Binding-site contacts:
Ligand atom N1 contacts residue DC3 of chain 1.C at 2.8 Å (h-bond).
Ligand atom N1 contacts residue DC9 of chain 1.C at 2.9 Å (h-bond).
Ligand atom OP2 contacts residue LYS33 of chain 1.A at 3.0 Å (salt-bridge).
Ligand atom N1 contacts residue DG7 of chain 1.C at 3.2 Å (h-bond).
Ligand atom N4 contacts residue DG7 of chain 1.C at 2.8 Å (h-bond).
Ligand atom N4 contacts residue DG2 of chain 1.C at 3.0 Å (h-bond).
Ligand atom O6 contacts residue DC8 of chain 1.C at 2.9 Å (h-bond).
Ligand atom C5' contacts residue TYR31 of chain 1.A at 3.1 Å (hydrophobic).
Ligand atom N1 contacts residue DT6 of chain 1.C at 2.9 Å (h-bond).
Ligand atom OP2 contacts residue HIS224 of chain 1.A at 2.9 Å (h-bond).
Ligand atom O1 contacts residue YTA1 of chain 1.E at 3.1 Å.
Ligand atom N3 contacts residue TYR31 of chain 1.A at 2.8 Å (h-bond).
Ligand atom O3 contacts residue ARG152 of chain 1.A at 3.2 Å (salt-bridge).
Ligand atom O6 contacts residue DG7 of chain 1.C at 3.1 Å (h-bond).
Ligand atom O6 contacts residue DG2 of chain 1.C at 3.2 Å (h-bond).
Ligand atom N2 contacts residue DC3 of chain 1.C at 2.8 Å (h-bond).
Ligand atom O2 contacts residue DG2 of chain 1.C at 2.8 Å (h-bond).
Ligand atom O1P contacts residue ARG194 of chain 1.A at 2.7 Å (salt-bridge).
Ligand atom O6 contacts residue DC3 of chain 1.C at 2.9 Å (h-bond).
Ligand atom C2 contacts residue DG7 of chain 1.C at 3.2 Å.
Ligand atom O2 contacts residue DG7 of chain 1.C at 2.8 Å (h-bond).
Ligand atom N1 contacts residue DC8 of chain 1.C at 2.9 Å (h-bond).
Ligand atom N2 contacts residue DC8 of chain 1.C at 2.8 Å (h-bond).
Ligand atom OP1 contacts residue ARG152 of chain 1.A at 2.8 Å (salt-bridge).
Ligand atom N3 contacts residue DT1 of chain 1.C at 3.2 Å (h-bond).
Ligand atom N6 contacts residue DT4 of chain 1.C at 3.0 Å (h-bond).
Ligand atom N6 contacts residue DT6 of chain 1.C at 3.0 Å (h-bond).
Ligand atom OP1 contacts residue LYS198 of chain 1.A at 2.8 Å (salt-bridge).
Ligand atom O6 contacts residue DC9 of chain 1.C at 3.0 Å (h-bond).
Ligand atom O4' contacts residue TYR31 of chain 1.A at 3.2 Å.
Ligand atom N3 contacts residue DG7 of chain 1.C at 2.8 Å (h-bond).
Ligand atom N6 contacts residue DC3 of chain 1.C at 3.2 Å (h-bond).
Ligand atom N1 contacts residue DT4 of chain 1.C at 2.9 Å (h-bond).
Ligand atom N2 contacts residue DT4 of chain 1.C at 3.2 Å (h-bond).
Ligand atom N3 contacts residue DG2 of chain 1.C at 2.9 Å (h-bond).
Ligand atom OP2 contacts residue LYS187 of chain 1.A at 2.7 Å (salt-bridge).
Ligand atom OP1 contacts residue LYS187 of chain 1.A at 3.2 Å.
Ligand atom C5 contacts residue YTA1 of chain 1.E at 3.3 Å.
Ligand atom N2 contacts residue DC9 of chain 1.C at 2.7 Å (h-bond).
Ligand atom N1 contacts residue YTA1 of chain 1.E at 3.2 Å (h-bond).

Sequence of chain 1.A:
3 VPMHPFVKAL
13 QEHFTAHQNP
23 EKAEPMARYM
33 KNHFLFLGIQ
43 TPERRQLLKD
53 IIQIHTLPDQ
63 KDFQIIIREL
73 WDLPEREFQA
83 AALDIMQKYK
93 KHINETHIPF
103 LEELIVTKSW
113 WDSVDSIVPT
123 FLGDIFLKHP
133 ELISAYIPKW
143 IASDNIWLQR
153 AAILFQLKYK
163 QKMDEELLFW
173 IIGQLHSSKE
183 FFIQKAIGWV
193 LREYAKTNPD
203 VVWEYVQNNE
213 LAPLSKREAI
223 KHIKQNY

This protein binds this small molecule.
Small molecule (SMILES): Nc1ccn([C@H]2C[C@H](O[P](=O)(O)OC[C@H]3O[C@@H](n4cnc5c4NC=NC5N)C[C@@H]3O[P](=O)(O)OC[C@H]3O[C@H](O)C[C@@H]3O[P](=O)(O)OC[C@H]3O[C@@H](n4cnc5c4NC=NC5N)C[C@@H]3O[P](=O)(O)OC[C@H]3O[C@@H](n4cnc5c(=O)[nH]c(N)nc54)C[C@@H]3O[P](=O)(O)OC[C@H]3O[C@@H](n4ccc(N)nc4=O)C[C@@H]3O)[C@@H](CO[P](=O)(O)O[C@H]3C[C@H](n4cnc5c(=O)[nH]c(N)nc54)O[C@@H]3CO[P](=O)(O)O[C@H]3C[C@H](n4cnc5c(=O)[nH]c(N)nc54)O[C@@H]3CO[P](=O)(O)O[C@H]3C[C@H](n4cnc5c4NC=NC5N)O[C@@H]3CO)O2)c(=O)n1